Binding-site contacts:
Ligand atom N38 contacts residue PHE96 of chain 1.F at 2.7 Å (h-bond).
Ligand atom C22 contacts residue LEU21 of chain 1.F at 3.6 Å (hydrophobic).
Ligand atom C11 contacts residue LEU55 of chain 1.F at 3.7 Å (hydrophobic).
Ligand atom F16 contacts residue GLN30 of chain 1.F at 3.1 Å.
Ligand atom C24 contacts residue ALA50 of chain 1.F at 3.4 Å (hydrophobic).
Ligand atom C37 contacts residue MET6 of chain 1.F at 3.7 Å (hydrophobic).
Ligand atom N36 contacts residue MET6 of chain 1.F at 3.5 Å.
Ligand atom C34 contacts residue GLU28 of chain 1.F at 3.5 Å.
Ligand atom O01 contacts residue ARG53 of chain 1.F at 2.3 Å (salt-bridge).
Ligand atom C07 contacts residue LYS33 of chain 1.F at 3.6 Å.
Ligand atom C27 contacts residue LEU21 of chain 1.F at 3.7 Å (hydrophobic).
Ligand atom N36 contacts residue ALA8 of chain 1.F at 3.5 Å (h-bond).
Ligand atom C34 contacts residue VAL32 of chain 1.F at 3.5 Å (hydrophobic).
Ligand atom N33 contacts residue VAL32 of chain 1.F at 3.5 Å.
Ligand atom N33 contacts residue GLU28 of chain 1.F at 2.9 Å (salt-bridge).
Ligand atom O26 contacts residue LEU21 of chain 1.F at 3.6 Å.
Ligand atom C12 contacts residue ARG53 of chain 1.F at 3.6 Å.
Ligand atom C02 contacts residue ARG53 of chain 1.F at 3.4 Å.
Ligand atom C09 contacts residue LYS33 of chain 1.F at 3.5 Å.
Ligand atom C09 contacts residue ARG58 of chain 1.F at 3.0 Å.
Ligand atom C25 contacts residue LEU21 of chain 1.F at 3.6 Å (hydrophobic).
Ligand atom N36 contacts residue VAL7 of chain 1.F at 3.4 Å.
Ligand atom N38 contacts residue MET6 of chain 1.F at 3.0 Å (h-bond).
Ligand atom C08 contacts residue ARG58 of chain 1.F at 2.8 Å.
Ligand atom C34 contacts residue VAL7 of chain 1.F at 3.7 Å (hydrophobic).
Ligand atom N33 contacts residue ALA8 of chain 1.F at 3.7 Å.
Ligand atom N35 contacts residue ALA8 of chain 1.F at 3.5 Å.
Ligand atom C20 contacts residue LEU29 of chain 1.F at 3.5 Å (hydrophobic).
Ligand atom C34 contacts residue ALA8 of chain 1.F at 3.5 Å (hydrophobic).
Ligand atom C24 contacts residue ILE51 of chain 1.F at 3.6 Å (hydrophobic).
Ligand atom N38 contacts residue TYR102 of chain 1.F at 3.7 Å.
Ligand atom N35 contacts residue VAL7 of chain 1.F at 3.3 Å (h-bond).
Ligand atom N35 contacts residue MET6 of chain 1.F at 3.6 Å.
Ligand atom N35 contacts residue GLU28 of chain 1.F at 2.7 Å (salt-bridge).
Ligand atom N35 contacts residue VAL32 of chain 1.F at 3.4 Å.
Ligand atom C13 contacts residue LEU29 of chain 1.F at 3.8 Å (hydrophobic).
Ligand atom F18 contacts residue LYS33 of chain 1.F at 3.2 Å.
Ligand atom C08 contacts residue LYS33 of chain 1.F at 3.4 Å.
Ligand atom C30 contacts residue PHE96 of chain 1.F at 3.5 Å (hydrophobic).
Ligand atom N04 contacts residue LEU29 of chain 1.F at 3.7 Å.

The protein below binds the small molecule below.
Small molecule (SMILES): COc1cc(Cc2cnc(N)nc2N)cc(/C=C/C(=O)N2N=Cc3ccccc3[C@@H]2CCC(F)(F)F)c1OC

Sequence of chain 1.F:
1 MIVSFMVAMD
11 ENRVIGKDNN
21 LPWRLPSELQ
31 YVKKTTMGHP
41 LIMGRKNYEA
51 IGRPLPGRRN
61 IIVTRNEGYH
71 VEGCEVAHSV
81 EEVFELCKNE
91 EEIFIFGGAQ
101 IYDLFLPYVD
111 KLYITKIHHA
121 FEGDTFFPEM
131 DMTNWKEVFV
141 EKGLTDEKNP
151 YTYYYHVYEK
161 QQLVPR